Sequence of chain 1.H:
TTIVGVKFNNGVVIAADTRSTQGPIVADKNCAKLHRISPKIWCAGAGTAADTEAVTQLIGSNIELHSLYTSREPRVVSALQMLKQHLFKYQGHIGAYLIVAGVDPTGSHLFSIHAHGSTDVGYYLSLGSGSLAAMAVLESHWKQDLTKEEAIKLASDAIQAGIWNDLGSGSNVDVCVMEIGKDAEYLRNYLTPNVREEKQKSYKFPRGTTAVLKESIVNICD

The small molecule below binds the protein below.
Small molecule (SMILES): CC(C)C[C@H](NC(=O)OCc1ccccc1)C(=O)N[C@@H](CC(C)C)C(=O)N[C@@H](CC(C)C)[C@@H](O)CO

Sequence of chain 1.N:
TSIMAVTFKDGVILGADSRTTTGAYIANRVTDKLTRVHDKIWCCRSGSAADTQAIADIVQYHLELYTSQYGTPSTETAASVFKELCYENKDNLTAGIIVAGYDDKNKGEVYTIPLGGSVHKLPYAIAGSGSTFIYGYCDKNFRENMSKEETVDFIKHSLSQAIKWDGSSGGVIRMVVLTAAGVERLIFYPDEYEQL

Binding-site contacts:
Ligand atom C12 contacts residue GLY47 of chain 1.N at 3.4 Å.
Ligand atom O41 contacts residue ALA49 of chain 1.N at 3.0 Å (h-bond).
Ligand atom C42 contacts residue THR21 of chain 1.N at 3.7 Å.
Ligand atom C11 contacts residue THR1 of chain 1.N at 2.4 Å.
Ligand atom C11 contacts residue LYS33 of chain 1.N at 3.9 Å.
Ligand atom C19 contacts residue ALA49 of chain 1.N at 3.7 Å (hydrophobic).
Ligand atom C31 contacts residue HIS116 of chain 1.H at 3.9 Å.
Ligand atom C21 contacts residue GLY47 of chain 1.N at 3.6 Å.
Ligand atom C13 contacts residue GLY47 of chain 1.N at 3.6 Å.
Ligand atom C25 contacts residue THR21 of chain 1.N at 3.6 Å.
Ligand atom C40 contacts residue HIS114 of chain 1.H at 3.7 Å.
Ligand atom C39 contacts residue THR22 of chain 1.N at 3.5 Å.
Ligand atom O10 contacts residue GLY47 of chain 1.N at 3.1 Å (h-bond).
Ligand atom N23 contacts residue THR21 of chain 1.N at 2.9 Å (h-bond).
Ligand atom N20 contacts residue THR1 of chain 1.N at 3.7 Å.
Ligand atom O41 contacts residue GLY47 of chain 1.N at 3.7 Å.
Ligand atom C37 contacts residue THR20 of chain 1.N at 3.8 Å.
Ligand atom C19 contacts residue THR52 of chain 1.N at 3.7 Å.
Ligand atom C19 contacts residue ARG45 of chain 1.N at 3.4 Å.
Ligand atom O36 contacts residue THR22 of chain 1.N at 3.6 Å.
Ligand atom O46 contacts residue THR20 of chain 1.N at 3.3 Å.
Ligand atom C9 contacts residue LYS33 of chain 1.N at 3.6 Å.
Ligand atom C37 contacts residue ALA49 of chain 1.N at 3.8 Å (hydrophobic).
Ligand atom C9 contacts residue THR1 of chain 1.N at 1.5 Å.
Ligand atom O46 contacts residue THR21 of chain 1.N at 3.1 Å (h-bond).
Ligand atom C11 contacts residue GLY47 of chain 1.N at 3.6 Å.
Ligand atom C13 contacts residue ALA49 of chain 1.N at 3.9 Å (hydrophobic).
Ligand atom C22 contacts residue THR21 of chain 1.N at 3.8 Å.
Ligand atom C39 contacts residue HIS114 of chain 1.H at 3.6 Å.
Ligand atom C40 contacts residue SER118 of chain 1.H at 3.3 Å.
Ligand atom C1 contacts residue THR1 of chain 1.N at 1.4 Å.
Ligand atom C9 contacts residue SER168 of chain 1.N at 3.6 Å.
Ligand atom C24 contacts residue THR21 of chain 1.N at 3.7 Å.
Ligand atom N20 contacts residue GLY47 of chain 1.N at 2.8 Å (h-bond).
Ligand atom C22 contacts residue GLY47 of chain 1.N at 3.6 Å.
Ligand atom C1 contacts residue LYS33 of chain 1.N at 3.7 Å.
Ligand atom O10 contacts residue THR1 of chain 1.N at 2.3 Å (h-bond).
Ligand atom C47 contacts residue THR20 of chain 1.N at 3.5 Å.
Ligand atom O41 contacts residue SER48 of chain 1.N at 3.5 Å.
Ligand atom C12 contacts residue THR1 of chain 1.N at 2.6 Å.